This small molecule binds to this protein.
Small molecule (SMILES): CC(=O)N[C@@H]1[C@@H](O)[C@H](O)[C@@H](CO)O[C@H]1O

Sequence of chain 1.C:
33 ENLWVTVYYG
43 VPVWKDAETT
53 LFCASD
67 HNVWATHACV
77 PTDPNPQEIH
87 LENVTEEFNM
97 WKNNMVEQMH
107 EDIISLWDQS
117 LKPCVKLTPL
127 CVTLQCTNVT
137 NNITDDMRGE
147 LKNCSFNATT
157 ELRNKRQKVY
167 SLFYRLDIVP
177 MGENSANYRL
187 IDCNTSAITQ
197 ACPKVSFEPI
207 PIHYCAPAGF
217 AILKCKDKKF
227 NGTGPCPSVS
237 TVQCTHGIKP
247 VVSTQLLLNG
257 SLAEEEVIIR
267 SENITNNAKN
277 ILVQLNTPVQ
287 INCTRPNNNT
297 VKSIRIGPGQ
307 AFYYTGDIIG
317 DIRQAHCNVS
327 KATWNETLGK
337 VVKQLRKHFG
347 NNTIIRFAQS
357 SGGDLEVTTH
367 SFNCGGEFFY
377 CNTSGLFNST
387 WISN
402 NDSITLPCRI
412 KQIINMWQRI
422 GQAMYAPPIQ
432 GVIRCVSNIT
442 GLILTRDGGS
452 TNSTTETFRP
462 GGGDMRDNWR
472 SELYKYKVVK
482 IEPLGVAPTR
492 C

Binding-site contacts:
Ligand atom C5 contacts residue ASN347 of chain 1.C at 3.8 Å.
Ligand atom C4 contacts residue ASN347 of chain 1.C at 4.4 Å.
Ligand atom C7 contacts residue ASN347 of chain 1.C at 3.4 Å.
Ligand atom O5 contacts residue ASN347 of chain 1.C at 2.5 Å (h-bond).
Ligand atom C8 contacts residue ASN347 of chain 1.C at 3.8 Å.
Ligand atom N2 contacts residue ASN347 of chain 1.C at 3.0 Å (h-bond).
Ligand atom O7 contacts residue ASN347 of chain 1.C at 3.6 Å.
Ligand atom C3 contacts residue ASN347 of chain 1.C at 3.9 Å.
Ligand atom C1 contacts residue ASN347 of chain 1.C at 1.5 Å.
Ligand atom C2 contacts residue ASN347 of chain 1.C at 2.5 Å.